Binding-site contacts:
Ligand atom C4 contacts residue ASP104 of chain 1.B at 3.2 Å.
Ligand atom C5 contacts residue ASP96 of chain 1.B at 3.8 Å.
Ligand atom C7 contacts residue SER23 of chain 1.B at 3.2 Å.
Ligand atom O7A contacts residue SER23 of chain 1.B at 2.5 Å (h-bond).
Ligand atom C3 contacts residue ASP104 of chain 1.B at 3.7 Å.
Ligand atom O2 contacts residue ASN21 of chain 1.B at 3.0 Å (h-bond).
Ligand atom O5 contacts residue SER22 of chain 1.B at 3.4 Å (h-bond).
Ligand atom C2 contacts residue CA1 of chain 1.J at 3.4 Å.
Ligand atom O3 contacts residue ASP101 of chain 1.B at 3.0 Å (salt-bridge).
Ligand atom O2 contacts residue GLY114 of chain 1.A at 2.6 Å (h-bond).
Ligand atom O3 contacts residue ASP104 of chain 1.B at 3.0 Å (salt-bridge).
Ligand atom C2 contacts residue ASP99 of chain 1.B at 3.9 Å.
Ligand atom O4 contacts residue ASP96 of chain 1.B at 2.6 Å (salt-bridge).
Ligand atom C1 contacts residue SER23 of chain 1.B at 3.9 Å.
Ligand atom C1M contacts residue GLY114 of chain 1.A at 3.6 Å.
Ligand atom C3 contacts residue CA1 of chain 1.J at 3.4 Å.
Ligand atom O4 contacts residue ASP104 of chain 1.B at 3.2 Å (salt-bridge).
Ligand atom C3 contacts residue ASP99 of chain 1.B at 3.2 Å.
Ligand atom O3 contacts residue CA1 of chain 1.J at 2.5 Å.
Ligand atom O4 contacts residue ASP99 of chain 1.B at 3.7 Å.
Ligand atom O5 contacts residue SER23 of chain 1.B at 3.0 Å (h-bond).
Ligand atom C6 contacts residue SER23 of chain 1.B at 4.0 Å.
Ligand atom C4 contacts residue CA1 of chain 1.J at 3.8 Å.
Ligand atom O3 contacts residue CA1 of chain 1.K at 2.4 Å.
Ligand atom O2 contacts residue CA1 of chain 1.J at 2.4 Å.
Ligand atom C4 contacts residue SER22 of chain 1.B at 3.6 Å.
Ligand atom O4 contacts residue GLY97 of chain 1.B at 4.0 Å.
Ligand atom O3 contacts residue ASP99 of chain 1.B at 2.6 Å (salt-bridge).
Ligand atom C3 contacts residue CA1 of chain 1.K at 3.4 Å.
Ligand atom C2 contacts residue GLY114 of chain 1.A at 3.4 Å.
Ligand atom C4 contacts residue ASP96 of chain 1.B at 3.4 Å.
Ligand atom C4 contacts residue CA1 of chain 1.K at 3.3 Å.
Ligand atom C1M contacts residue SER23 of chain 1.B at 3.6 Å.
Ligand atom O2 contacts residue SER22 of chain 1.B at 3.4 Å.
Ligand atom O2 contacts residue ASP104 of chain 1.B at 3.7 Å.
Ligand atom C5 contacts residue SER23 of chain 1.B at 3.8 Å.
Ligand atom C5 contacts residue SER22 of chain 1.B at 3.5 Å.
Ligand atom O4 contacts residue CA1 of chain 1.K at 2.5 Å.
Ligand atom C1M contacts residue THR45 of chain 1.B at 4.0 Å.
Ligand atom O4 contacts residue GLU95 of chain 1.B at 3.4 Å (salt-bridge).

Sequence of chain 1.A:
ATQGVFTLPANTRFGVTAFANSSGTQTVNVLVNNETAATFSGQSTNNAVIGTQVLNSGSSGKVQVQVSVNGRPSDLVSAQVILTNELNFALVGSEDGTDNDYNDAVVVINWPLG

A protein and the small-molecule ligand that binds it are described below.
Small molecule (SMILES): C[C@@H]1O[C@@H](CC(=O)O)[C@@H](O)[C@H](O)[C@@H]1O

Sequence of chain 1.B:
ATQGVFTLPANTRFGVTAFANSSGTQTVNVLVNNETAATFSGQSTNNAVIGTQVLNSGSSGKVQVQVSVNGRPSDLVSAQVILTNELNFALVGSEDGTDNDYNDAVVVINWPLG